A small-molecule ligand and the protein it binds are described below.
Small molecule (SMILES): O=C(O)CN(CC(=O)O)C[C@H](Cc1ccc(NC(=S)NCCO)cc1)N(CC(=O)O)CC(=O)O

Sequence of chain 1.B:
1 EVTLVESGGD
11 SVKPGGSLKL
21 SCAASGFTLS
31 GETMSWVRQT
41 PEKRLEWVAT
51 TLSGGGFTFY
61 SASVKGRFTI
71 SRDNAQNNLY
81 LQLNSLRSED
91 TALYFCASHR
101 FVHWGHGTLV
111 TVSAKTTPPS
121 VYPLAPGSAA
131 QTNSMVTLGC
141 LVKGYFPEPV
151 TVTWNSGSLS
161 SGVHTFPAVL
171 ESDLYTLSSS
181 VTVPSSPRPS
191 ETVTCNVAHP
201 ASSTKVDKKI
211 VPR

Binding-site contacts:
Ligand atom O3 contacts residue ARG100 of chain 1.B at 3.1 Å (salt-bridge).
Ligand atom O1 contacts residue HIS99 of chain 1.B at 3.1 Å.
Ligand atom C9 contacts residue IN1 of chain 1.C at 3.2 Å.
Ligand atom O5 contacts residue HIS99 of chain 1.B at 2.9 Å (h-bond).
Ligand atom C1 contacts residue IN1 of chain 1.C at 3.2 Å.
Ligand atom O3 contacts residue HIS99 of chain 1.B at 3.5 Å (h-bond).
Ligand atom O4 contacts residue TYR34 of chain 1.A at 3.0 Å.
Ligand atom C3 contacts residue TRP93 of chain 1.A at 3.7 Å (hydrophobic).
Ligand atom C7 contacts residue TYR34 of chain 1.A at 3.6 Å (hydrophobic).
Ligand atom O4 contacts residue TRP98 of chain 1.A at 3.4 Å.
Ligand atom C7 contacts residue IN1 of chain 1.C at 3.2 Å.
Ligand atom C6 contacts residue IN1 of chain 1.C at 3.1 Å.
Ligand atom O5 contacts residue IN1 of chain 1.C at 2.3 Å.
Ligand atom O5 contacts residue ARG100 of chain 1.B at 3.5 Å (salt-bridge).
Ligand atom O3 contacts residue IN1 of chain 1.C at 2.2 Å.
Ligand atom C5 contacts residue IN1 of chain 1.C at 3.3 Å.
Ligand atom C10 contacts residue IN1 of chain 1.C at 3.2 Å.
Ligand atom O2 contacts residue TRP98 of chain 1.A at 2.8 Å (h-bond).
Ligand atom O8 contacts residue THR33 of chain 1.B at 3.3 Å (h-bond).
Ligand atom C10 contacts residue THR33 of chain 1.B at 3.6 Å.
Ligand atom C4 contacts residue IN1 of chain 1.C at 3.2 Å.
Ligand atom O7 contacts residue IN1 of chain 1.C at 2.3 Å.
Ligand atom N2 contacts residue IN1 of chain 1.C at 2.4 Å.
Ligand atom C5 contacts residue TYR34 of chain 1.A at 3.7 Å (hydrophobic).
Ligand atom O7 contacts residue HIS99 of chain 1.B at 3.3 Å (h-bond).
Ligand atom O8 contacts residue LEU52 of chain 1.B at 3.6 Å.
Ligand atom C13 contacts residue TRP93 of chain 1.A at 3.6 Å (hydrophobic).
Ligand atom C4 contacts residue TRP98 of chain 1.A at 3.7 Å (hydrophobic).
Ligand atom O6 contacts residue ARG100 of chain 1.B at 3.5 Å (salt-bridge).
Ligand atom O7 contacts residue THR33 of chain 1.B at 3.2 Å (h-bond).
Ligand atom C8 contacts residue IN1 of chain 1.C at 3.2 Å.
Ligand atom O1 contacts residue IN1 of chain 1.C at 2.3 Å.
Ligand atom C6 contacts residue TYR34 of chain 1.A at 3.5 Å (hydrophobic).
Ligand atom N1 contacts residue IN1 of chain 1.C at 2.5 Å.
Ligand atom C2 contacts residue IN1 of chain 1.C at 3.2 Å.
Ligand atom C16 contacts residue LEU52 of chain 1.B at 3.7 Å (hydrophobic).
Ligand atom C3 contacts residue IN1 of chain 1.C at 3.2 Å.
Ligand atom C14 contacts residue TRP93 of chain 1.A at 3.7 Å (hydrophobic).
Ligand atom O2 contacts residue THR50 of chain 1.B at 3.6 Å.
Ligand atom C8 contacts residue ARG100 of chain 1.B at 3.7 Å.

Sequence of chain 1.A:
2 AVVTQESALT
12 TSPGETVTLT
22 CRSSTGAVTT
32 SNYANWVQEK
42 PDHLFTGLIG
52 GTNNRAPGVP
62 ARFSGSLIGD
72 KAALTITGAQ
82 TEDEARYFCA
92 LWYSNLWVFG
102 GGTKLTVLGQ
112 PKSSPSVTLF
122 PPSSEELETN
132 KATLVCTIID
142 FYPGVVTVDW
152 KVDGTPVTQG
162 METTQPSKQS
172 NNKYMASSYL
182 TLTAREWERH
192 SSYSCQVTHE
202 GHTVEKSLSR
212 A